Sequence of chain 1.B:
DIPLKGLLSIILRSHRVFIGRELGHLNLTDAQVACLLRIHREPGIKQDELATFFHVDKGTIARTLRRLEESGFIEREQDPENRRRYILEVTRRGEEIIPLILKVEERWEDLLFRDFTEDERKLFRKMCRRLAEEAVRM

Binding-site contacts:
Ligand atom C6 contacts residue ALA40 of chain 1.B at 4.4 Å (hydrophobic).
Ligand atom O2 contacts residue THR66 of chain 1.B at 3.7 Å.
Ligand atom O2' contacts residue SER15 of chain 1.A at 2.9 Å (h-bond).
Ligand atom O1' contacts residue SER15 of chain 1.A at 4.1 Å.
Ligand atom O2 contacts residue ALA37 of chain 1.B at 4.0 Å.
Ligand atom C4 contacts residue CYS41 of chain 1.B at 3.5 Å (hydrophobic).
Ligand atom C4 contacts residue ILE67 of chain 1.B at 3.6 Å (hydrophobic).
Ligand atom C2 contacts residue ARG19 of chain 1.A at 4.2 Å.
Ligand atom O2' contacts residue ARG19 of chain 1.A at 3.2 Å (salt-bridge).
Ligand atom C5 contacts residue PHE60 of chain 1.B at 3.8 Å (hydrophobic).
Ligand atom C6 contacts residue ARG19 of chain 1.A at 3.4 Å.
Ligand atom C3 contacts residue ILE67 of chain 1.B at 4.4 Å (hydrophobic).
Ligand atom C5 contacts residue ILE67 of chain 1.B at 4.2 Å (hydrophobic).
Ligand atom C5 contacts residue ARG19 of chain 1.A at 4.4 Å.
Ligand atom C3 contacts residue THR70 of chain 1.B at 3.7 Å.
Ligand atom C6 contacts residue PHE60 of chain 1.B at 4.1 Å (hydrophobic).
Ligand atom C3 contacts residue VAL62 of chain 1.B at 4.4 Å (hydrophobic).
Ligand atom C5 contacts residue ALA40 of chain 1.B at 4.5 Å (hydrophobic).
Ligand atom C1 contacts residue ARG19 of chain 1.A at 3.4 Å.
Ligand atom C5 contacts residue CYS41 of chain 1.B at 3.5 Å (hydrophobic).
Ligand atom C4 contacts residue VAL62 of chain 1.B at 4.3 Å (hydrophobic).
Ligand atom C4 contacts residue THR70 of chain 1.B at 4.1 Å.
Ligand atom C5 contacts residue ALA37 of chain 1.B at 3.9 Å (hydrophobic).
Ligand atom C4 contacts residue ALA37 of chain 1.B at 4.1 Å (hydrophobic).
Ligand atom C3 contacts residue ALA37 of chain 1.B at 3.6 Å (hydrophobic).
Ligand atom O1' contacts residue ARG19 of chain 1.A at 3.6 Å.
Ligand atom C3 contacts residue THR66 of chain 1.B at 3.8 Å.
Ligand atom C1 contacts residue ALA37 of chain 1.B at 4.0 Å (hydrophobic).
Ligand atom C2 contacts residue ALA37 of chain 1.B at 3.6 Å (hydrophobic).
Ligand atom C1' contacts residue ARG19 of chain 1.A at 3.2 Å.
Ligand atom C6 contacts residue ALA37 of chain 1.B at 4.2 Å (hydrophobic).
Ligand atom C2 contacts residue THR66 of chain 1.B at 4.3 Å.
Ligand atom C1' contacts residue SER15 of chain 1.A at 3.9 Å.

The small molecule below binds the protein below.
Small molecule (SMILES): O=C(O)c1ccccc1O

Sequence of chain 1.A:
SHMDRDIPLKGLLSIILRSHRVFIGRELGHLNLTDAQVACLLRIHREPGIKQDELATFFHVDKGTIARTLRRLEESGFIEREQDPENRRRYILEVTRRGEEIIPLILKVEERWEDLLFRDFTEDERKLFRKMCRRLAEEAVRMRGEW